Sequence of chain 1.A:
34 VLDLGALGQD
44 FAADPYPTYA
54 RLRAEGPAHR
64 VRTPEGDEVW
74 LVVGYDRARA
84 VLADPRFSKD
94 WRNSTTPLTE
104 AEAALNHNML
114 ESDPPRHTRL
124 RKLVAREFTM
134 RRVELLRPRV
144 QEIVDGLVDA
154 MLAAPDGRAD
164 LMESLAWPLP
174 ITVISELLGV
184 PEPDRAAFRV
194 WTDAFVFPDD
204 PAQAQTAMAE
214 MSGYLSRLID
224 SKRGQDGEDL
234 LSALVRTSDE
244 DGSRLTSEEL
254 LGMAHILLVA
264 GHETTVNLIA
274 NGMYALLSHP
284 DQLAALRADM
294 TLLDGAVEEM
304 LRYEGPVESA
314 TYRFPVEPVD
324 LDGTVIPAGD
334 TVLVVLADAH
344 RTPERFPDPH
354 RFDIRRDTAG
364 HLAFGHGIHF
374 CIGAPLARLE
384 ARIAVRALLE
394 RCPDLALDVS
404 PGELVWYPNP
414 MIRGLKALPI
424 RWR

This small molecule binds to this protein.
Small molecule (SMILES): CC[C@H]1OC(=O)[C@H](C)[C@@H](O[C@H]2O[C@@H](C)C[C@@H](N(C)C)[C@@H]2O)[C@@H](C)C[C@H](C)C(=O)/C=C/[C@H]1C

Binding-site contacts:
Ligand atom C10 contacts residue HIS258 of chain 1.A at 3.1 Å.
Ligand atom C17 contacts residue PHE198 of chain 1.A at 3.8 Å (hydrophobic).
Ligand atom C25 contacts residue MET414 of chain 1.A at 3.8 Å (hydrophobic).
Ligand atom C25 contacts residue SER312 of chain 1.A at 3.7 Å.
Ligand atom C2 contacts residue THR267 of chain 1.A at 3.5 Å.
Ligand atom C6 contacts residue LEU113 of chain 1.A at 3.7 Å (hydrophobic).
Ligand atom O6 contacts residue GLU266 of chain 1.A at 2.6 Å (salt-bridge).
Ligand atom C20 contacts residue ILE415 of chain 1.A at 3.8 Å (hydrophobic).
Ligand atom C12 contacts residue GLU114 of chain 1.A at 3.6 Å.
Ligand atom C14 contacts residue ASN109 of chain 1.A at 3.2 Å.
Ligand atom C22 contacts residue GLU266 of chain 1.A at 3.9 Å.
Ligand atom C21 contacts residue ILE415 of chain 1.A at 3.5 Å (hydrophobic).
Ligand atom C13 contacts residue GLU105 of chain 1.A at 3.8 Å.
Ligand atom C17 contacts residue GLU266 of chain 1.A at 3.3 Å.
Ligand atom N1 contacts residue GLU114 of chain 1.A at 2.6 Å (salt-bridge).
Ligand atom C1 contacts residue ALA263 of chain 1.A at 3.6 Å (hydrophobic).
Ligand atom C21 contacts residue GLU266 of chain 1.A at 3.4 Å.
Ligand atom C10 contacts residue PHE198 of chain 1.A at 3.5 Å (hydrophobic).
Ligand atom O2 contacts residue ALA263 of chain 1.A at 3.3 Å.
Ligand atom C3 contacts residue THR267 of chain 1.A at 3.8 Å.
Ligand atom C13 contacts residue GLU114 of chain 1.A at 3.4 Å.
Ligand atom C20 contacts residue ASN412 of chain 1.A at 3.4 Å.
Ligand atom O5 contacts residue GLU114 of chain 1.A at 3.1 Å (salt-bridge).
Ligand atom C15 contacts residue GLU114 of chain 1.A at 3.4 Å.
Ligand atom C22 contacts residue ILE415 of chain 1.A at 3.6 Å (hydrophobic).
Ligand atom C20 contacts residue PHE198 of chain 1.A at 3.7 Å (hydrophobic).
Ligand atom O6 contacts residue ILE415 of chain 1.A at 3.4 Å.
Ligand atom C19 contacts residue MET414 of chain 1.A at 3.8 Å (hydrophobic).
Ligand atom O2 contacts residue VAL262 of chain 1.A at 3.7 Å.
Ligand atom C23 contacts residue MET414 of chain 1.A at 3.5 Å (hydrophobic).
Ligand atom C25 contacts residue VAL310 of chain 1.A at 3.6 Å (hydrophobic).
Ligand atom C14 contacts residue LEU108 of chain 1.A at 3.6 Å (hydrophobic).
Ligand atom C9 contacts residue HIS258 of chain 1.A at 3.6 Å.
Ligand atom C16 contacts residue GLU266 of chain 1.A at 3.8 Å.
Ligand atom C11 contacts residue HIS258 of chain 1.A at 3.5 Å.
Ligand atom C14 contacts residue GLU105 of chain 1.A at 3.0 Å.
Ligand atom C23 contacts residue ILE415 of chain 1.A at 3.8 Å (hydrophobic).
Ligand atom O4 contacts residue HIS258 of chain 1.A at 3.6 Å.
Ligand atom C1 contacts residue HEM1 of chain 1.C at 3.7 Å.
Ligand atom C14 contacts residue GLU114 of chain 1.A at 3.4 Å.